Binding-site contacts:
Ligand atom OXT contacts residue ARG53 of chain 1.C at 3.3 Å (salt-bridge).
Ligand atom OXT contacts residue ILE17 of chain 1.D at 4.1 Å.
Ligand atom OXT contacts residue MET57 of chain 1.C at 3.0 Å.
Ligand atom O contacts residue VAL35 of chain 1.C at 3.9 Å.
Ligand atom O contacts residue TYR86 of chain 1.C at 3.3 Å.
Ligand atom C contacts residue MET57 of chain 1.C at 4.2 Å (hydrophobic).
Ligand atom CB contacts residue ILE83 of chain 1.C at 4.4 Å (hydrophobic).
Ligand atom C contacts residue TYR86 of chain 1.C at 4.4 Å (hydrophobic).
Ligand atom C contacts residue VAL35 of chain 1.C at 4.2 Å (hydrophobic).
Ligand atom O contacts residue ILE83 of chain 1.C at 3.8 Å.
Ligand atom CB contacts residue TYR86 of chain 1.C at 4.1 Å (hydrophobic).
Ligand atom OXT contacts residue ILE83 of chain 1.C at 4.0 Å.
Ligand atom O3 contacts residue MET57 of chain 1.C at 4.4 Å.
Ligand atom O contacts residue ARG31 of chain 1.C at 2.7 Å (salt-bridge).
Ligand atom C contacts residue ILE83 of chain 1.C at 4.2 Å (hydrophobic).
Ligand atom CB contacts residue ILE87 of chain 1.C at 3.5 Å (hydrophobic).
Ligand atom O3 contacts residue PYR1 of chain 1.I at 3.4 Å.
Ligand atom CA contacts residue PYR1 of chain 1.I at 3.9 Å.
Ligand atom OXT contacts residue ARG31 of chain 1.C at 2.9 Å (salt-bridge).
Ligand atom O3 contacts residue ARG53 of chain 1.C at 3.3 Å (salt-bridge).
Ligand atom CA contacts residue ARG53 of chain 1.C at 4.1 Å.
Ligand atom CA contacts residue ILE87 of chain 1.C at 4.2 Å (hydrophobic).
Ligand atom CB contacts residue PYR1 of chain 1.I at 4.1 Å.
Ligand atom CB contacts residue VAL35 of chain 1.C at 4.2 Å (hydrophobic).
Ligand atom C contacts residue ARG31 of chain 1.C at 3.4 Å.
Ligand atom C contacts residue ARG53 of chain 1.C at 4.1 Å.

This protein binds this small molecule.
Small molecule (SMILES): CC(=O)C(=O)O

Sequence of chain 1.C:
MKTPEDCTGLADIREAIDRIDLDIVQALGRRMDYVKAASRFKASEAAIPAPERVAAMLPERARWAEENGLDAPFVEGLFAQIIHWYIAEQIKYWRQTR

Sequence of chain 1.D:
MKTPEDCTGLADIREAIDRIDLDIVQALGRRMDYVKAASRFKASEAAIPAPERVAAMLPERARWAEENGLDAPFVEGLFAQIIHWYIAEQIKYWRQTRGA